Binding-site contacts:
Ligand atom C18 contacts residue GLY58 of chain 1.A at 3.5 Å.
Ligand atom C07 contacts residue LEU179 of chain 1.A at 3.7 Å (hydrophobic).
Ligand atom C20 contacts residue ARG65 of chain 1.A at 4.0 Å.
Ligand atom O22 contacts residue ARG65 of chain 1.A at 4.0 Å.
Ligand atom C07 contacts residue ASN180 of chain 1.A at 3.1 Å.
Ligand atom C19 contacts residue ARG61 of chain 1.A at 4.0 Å.
Ligand atom P02 contacts residue ARG61 of chain 1.A at 3.7 Å.
Ligand atom O22 contacts residue GLU187 of chain 1.A at 3.7 Å.
Ligand atom C15 contacts residue ARG61 of chain 1.A at 4.0 Å.
Ligand atom C20 contacts residue GLY58 of chain 1.A at 4.2 Å.
Ligand atom C19 contacts residue GLY58 of chain 1.A at 3.1 Å.
Ligand atom O04 contacts residue ARG61 of chain 1.A at 4.2 Å.
Ligand atom C08 contacts residue LEU179 of chain 1.A at 3.9 Å (hydrophobic).
Ligand atom C06 contacts residue ARG134 of chain 1.A at 4.2 Å.
Ligand atom O03 contacts residue ARG61 of chain 1.A at 3.1 Å (salt-bridge).
Ligand atom O03 contacts residue LYS54 of chain 1.A at 3.4 Å.
Ligand atom O04 contacts residue ASN180 of chain 1.A at 4.2 Å.
Ligand atom P02 contacts residue ARG134 of chain 1.A at 3.8 Å.
Ligand atom C16 contacts residue ARG61 of chain 1.A at 3.8 Å.
Ligand atom C20 contacts residue ARG61 of chain 1.A at 3.9 Å.
Ligand atom N14 contacts residue ARG65 of chain 1.A at 3.9 Å.
Ligand atom O04 contacts residue LYS54 of chain 1.A at 4.2 Å.
Ligand atom C08 contacts residue VAL183 of chain 1.A at 3.9 Å (hydrophobic).
Ligand atom C19 contacts residue ALA62 of chain 1.A at 3.7 Å (hydrophobic).
Ligand atom O04 contacts residue ARG134 of chain 1.A at 3.0 Å (salt-bridge).
Ligand atom P02 contacts residue TYR135 of chain 1.A at 4.0 Å.
Ligand atom C21 contacts residue ARG61 of chain 1.A at 4.0 Å.
Ligand atom C06 contacts residue ASN180 of chain 1.A at 3.2 Å.
Ligand atom C07 contacts residue VAL183 of chain 1.A at 4.0 Å (hydrophobic).
Ligand atom C21 contacts residue ARG65 of chain 1.A at 3.5 Å.
Ligand atom O01 contacts residue ARG61 of chain 1.A at 2.9 Å (salt-bridge).
Ligand atom C20 contacts residue ALA62 of chain 1.A at 4.0 Å (hydrophobic).
Ligand atom C17 contacts residue ARG61 of chain 1.A at 4.1 Å.
Ligand atom O04 contacts residue TYR135 of chain 1.A at 2.9 Å (h-bond).
Ligand atom O01 contacts residue ARG134 of chain 1.A at 2.9 Å (salt-bridge).
Ligand atom C09 contacts residue VAL183 of chain 1.A at 4.3 Å (hydrophobic).
Ligand atom C13 contacts residue ARG65 of chain 1.A at 4.3 Å.
Ligand atom O03 contacts residue TYR135 of chain 1.A at 4.2 Å.
Ligand atom O01 contacts residue TYR135 of chain 1.A at 4.2 Å.
Ligand atom C12 contacts residue GLU187 of chain 1.A at 4.2 Å.

This protein binds this small molecule.
Small molecule (SMILES): O=C(COc1ccccc1P(=O)(O)O)NCc1ccccc1

Sequence of chain 1.A:
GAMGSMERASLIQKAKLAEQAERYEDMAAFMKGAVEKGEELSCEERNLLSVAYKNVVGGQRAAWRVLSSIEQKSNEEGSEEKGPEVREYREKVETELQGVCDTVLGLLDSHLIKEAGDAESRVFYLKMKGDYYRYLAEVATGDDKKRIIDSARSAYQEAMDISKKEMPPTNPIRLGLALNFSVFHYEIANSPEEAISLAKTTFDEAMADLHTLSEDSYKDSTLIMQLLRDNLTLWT